A small-molecule ligand and the protein it binds are described below.
Small molecule (SMILES): Cc1cn([C@H]2C[C@H](O)[C@@H](COP(=O)(O)OP(=O)(O)O[C@H]3O[C@H](C)[C@@H](N)[C@H](O)[C@H]3O)O2)c(=O)[nH]c1=O

Binding-site contacts:
Ligand atom O3 contacts residue GLN127 of chain 1.A at 2.8 Å (h-bond).
Ligand atom C4 contacts residue HIS237 of chain 1.A at 3.6 Å.
Ligand atom O41 contacts residue ASN242 of chain 1.A at 3.7 Å.
Ligand atom C6G contacts residue HIS95 of chain 1.A at 3.5 Å.
Ligand atom C5A contacts residue TYR125 of chain 1.A at 3.6 Å (hydrophobic).
Ligand atom C1 contacts residue HIS237 of chain 1.A at 3.4 Å.
Ligand atom C21 contacts residue PHE240 of chain 1.A at 3.6 Å (hydrophobic).
Ligand atom O4P contacts residue HIS95 of chain 1.A at 3.3 Å (h-bond).
Ligand atom C41 contacts residue ASN242 of chain 1.A at 3.8 Å.
Ligand atom C51 contacts residue TYR125 of chain 1.A at 3.6 Å (hydrophobic).
Ligand atom O2G contacts residue PRO126 of chain 1.A at 3.7 Å.
Ligand atom O3G contacts residue GLY123 of chain 1.A at 2.4 Å (h-bond).
Ligand atom O4 contacts residue HIS237 of chain 1.A at 3.4 Å (h-bond).
Ligand atom C61 contacts residue PHE240 of chain 1.A at 3.6 Å (hydrophobic).
Ligand atom C51 contacts residue PHE240 of chain 1.A at 3.6 Å (hydrophobic).
Ligand atom C6G contacts residue CYS96 of chain 1.A at 3.0 Å (hydrophobic).
Ligand atom O21 contacts residue PHE240 of chain 1.A at 3.7 Å.
Ligand atom P2 contacts residue HIS95 of chain 1.A at 3.5 Å.
Ligand atom O2G contacts residue TYR125 of chain 1.A at 2.9 Å (h-bond).
Ligand atom C3G contacts residue GLY123 of chain 1.A at 3.7 Å.
Ligand atom C5 contacts residue TYR171 of chain 1.A at 3.5 Å (hydrophobic).
Ligand atom O4P contacts residue TYR171 of chain 1.A at 2.7 Å (h-bond).
Ligand atom O3 contacts residue TYR125 of chain 1.A at 3.5 Å.
Ligand atom N11 contacts residue PHE240 of chain 1.A at 3.6 Å.
Ligand atom C21 contacts residue ASN242 of chain 1.A at 3.7 Å.
Ligand atom C41 contacts residue PHE240 of chain 1.A at 3.6 Å (hydrophobic).
Ligand atom O1P contacts residue LYS97 of chain 1.A at 2.6 Å (salt-bridge).
Ligand atom O3 contacts residue TYR171 of chain 1.A at 3.8 Å.
Ligand atom O3P contacts residue HIS95 of chain 1.A at 2.9 Å (h-bond).
Ligand atom C2 contacts residue HIS237 of chain 1.A at 3.7 Å.
Ligand atom C1G contacts residue TRP124 of chain 1.A at 3.7 Å (hydrophobic).
Ligand atom O3G contacts residue HIS114 of chain 1.A at 3.4 Å.
Ligand atom O5G contacts residue TRP124 of chain 1.A at 3.6 Å.
Ligand atom N4A contacts residue FON1 of chain 1.C at 2.8 Å (h-bond).
Ligand atom N31 contacts residue PHE240 of chain 1.A at 3.6 Å.
Ligand atom C2G contacts residue TRP124 of chain 1.A at 3.6 Å (hydrophobic).
Ligand atom O21 contacts residue HIS237 of chain 1.A at 3.4 Å.
Ligand atom O21 contacts residue ASN242 of chain 1.A at 2.9 Å (h-bond).
Ligand atom C3 contacts residue TYR125 of chain 1.A at 3.4 Å (hydrophobic).
Ligand atom N31 contacts residue ASN242 of chain 1.A at 2.9 Å (h-bond).

Sequence of chain 1.A:
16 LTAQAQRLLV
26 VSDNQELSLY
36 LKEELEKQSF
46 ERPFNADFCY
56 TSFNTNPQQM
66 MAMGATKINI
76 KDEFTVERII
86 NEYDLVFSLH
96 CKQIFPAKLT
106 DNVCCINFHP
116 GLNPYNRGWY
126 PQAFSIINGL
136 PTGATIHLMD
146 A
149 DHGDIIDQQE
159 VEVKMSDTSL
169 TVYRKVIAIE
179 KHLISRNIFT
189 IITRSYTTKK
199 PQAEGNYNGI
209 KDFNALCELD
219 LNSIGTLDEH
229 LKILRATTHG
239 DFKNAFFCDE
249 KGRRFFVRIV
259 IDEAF